This protein binds this small molecule.
Small molecule (SMILES): N[C@@H](CS)C(=O)O

Binding-site contacts:
Ligand atom C contacts residue LYS57 of chain 1.B at 3.1 Å.
Ligand atom O contacts residue SER85 of chain 1.B at 3.4 Å (h-bond).
Ligand atom C contacts residue SER85 of chain 1.B at 3.2 Å.
Ligand atom O contacts residue GLN158 of chain 1.B at 3.3 Å (h-bond).
Ligand atom OXT contacts residue LYS57 of chain 1.B at 3.2 Å (salt-bridge).
Ligand atom CA contacts residue THR88 of chain 1.B at 4.3 Å.
Ligand atom SG contacts residue GLY235 of chain 1.B at 3.1 Å (h-bond).
Ligand atom C contacts residue THR88 of chain 1.B at 3.4 Å.
Ligand atom O contacts residue THR88 of chain 1.B at 2.8 Å (h-bond).
Ligand atom SG contacts residue SER85 of chain 1.B at 3.7 Å.
Ligand atom CA contacts residue SER85 of chain 1.B at 3.4 Å.
Ligand atom C contacts residue PLP1 of chain 1.J at 3.0 Å.
Ligand atom OXT contacts residue THR84 of chain 1.B at 4.2 Å.
Ligand atom O contacts residue ASN87 of chain 1.B at 4.3 Å.
Ligand atom O contacts residue PLP1 of chain 1.J at 4.1 Å.
Ligand atom C contacts residue GLY86 of chain 1.B at 4.2 Å.
Ligand atom N contacts residue GLY235 of chain 1.B at 2.8 Å (h-bond).
Ligand atom N contacts residue SER85 of chain 1.B at 4.0 Å.
Ligand atom SG contacts residue GLY191 of chain 1.B at 3.8 Å.
Ligand atom CA contacts residue THR192 of chain 1.B at 4.3 Å.
Ligand atom CA contacts residue LYS57 of chain 1.B at 3.0 Å.
Ligand atom OXT contacts residue THR88 of chain 1.B at 3.7 Å.
Ligand atom C contacts residue THR84 of chain 1.B at 3.6 Å.
Ligand atom CB contacts residue GLY235 of chain 1.B at 3.9 Å.
Ligand atom CA contacts residue GLY235 of chain 1.B at 4.0 Å.
Ligand atom N contacts residue GLY191 of chain 1.B at 4.1 Å.
Ligand atom O contacts residue THR84 of chain 1.B at 2.5 Å (h-bond).
Ligand atom SG contacts residue PHE159 of chain 1.B at 3.9 Å.
Ligand atom O contacts residue LYS57 of chain 1.B at 3.8 Å.
Ligand atom OXT contacts residue GLY86 of chain 1.B at 4.2 Å.
Ligand atom CA contacts residue GLN158 of chain 1.B at 3.9 Å.
Ligand atom CA contacts residue PLP1 of chain 1.J at 3.0 Å.
Ligand atom O contacts residue GLY86 of chain 1.B at 3.8 Å.
Ligand atom C contacts residue GLN158 of chain 1.B at 3.9 Å.
Ligand atom CB contacts residue SER85 of chain 1.B at 2.6 Å.
Ligand atom OXT contacts residue ASN87 of chain 1.B at 3.6 Å (h-bond).
Ligand atom OXT contacts residue SER85 of chain 1.B at 3.4 Å (h-bond).
Ligand atom N contacts residue LYS57 of chain 1.B at 2.7 Å (salt-bridge).
Ligand atom N contacts residue PLP1 of chain 1.J at 2.4 Å.
Ligand atom OXT contacts residue PLP1 of chain 1.J at 2.5 Å.

Sequence of chain 1.B:
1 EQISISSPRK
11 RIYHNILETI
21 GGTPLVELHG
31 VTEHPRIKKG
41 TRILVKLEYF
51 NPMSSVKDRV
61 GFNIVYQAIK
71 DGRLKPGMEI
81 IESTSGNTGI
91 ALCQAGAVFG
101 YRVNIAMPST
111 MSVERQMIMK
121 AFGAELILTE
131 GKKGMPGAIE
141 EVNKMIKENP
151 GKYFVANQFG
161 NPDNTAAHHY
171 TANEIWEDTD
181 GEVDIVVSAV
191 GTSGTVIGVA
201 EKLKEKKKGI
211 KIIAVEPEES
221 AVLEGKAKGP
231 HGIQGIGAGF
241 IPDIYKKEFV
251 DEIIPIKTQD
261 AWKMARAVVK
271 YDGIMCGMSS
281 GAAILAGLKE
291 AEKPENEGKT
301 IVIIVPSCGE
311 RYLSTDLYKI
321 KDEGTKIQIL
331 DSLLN